Sequence of chain 1.C:
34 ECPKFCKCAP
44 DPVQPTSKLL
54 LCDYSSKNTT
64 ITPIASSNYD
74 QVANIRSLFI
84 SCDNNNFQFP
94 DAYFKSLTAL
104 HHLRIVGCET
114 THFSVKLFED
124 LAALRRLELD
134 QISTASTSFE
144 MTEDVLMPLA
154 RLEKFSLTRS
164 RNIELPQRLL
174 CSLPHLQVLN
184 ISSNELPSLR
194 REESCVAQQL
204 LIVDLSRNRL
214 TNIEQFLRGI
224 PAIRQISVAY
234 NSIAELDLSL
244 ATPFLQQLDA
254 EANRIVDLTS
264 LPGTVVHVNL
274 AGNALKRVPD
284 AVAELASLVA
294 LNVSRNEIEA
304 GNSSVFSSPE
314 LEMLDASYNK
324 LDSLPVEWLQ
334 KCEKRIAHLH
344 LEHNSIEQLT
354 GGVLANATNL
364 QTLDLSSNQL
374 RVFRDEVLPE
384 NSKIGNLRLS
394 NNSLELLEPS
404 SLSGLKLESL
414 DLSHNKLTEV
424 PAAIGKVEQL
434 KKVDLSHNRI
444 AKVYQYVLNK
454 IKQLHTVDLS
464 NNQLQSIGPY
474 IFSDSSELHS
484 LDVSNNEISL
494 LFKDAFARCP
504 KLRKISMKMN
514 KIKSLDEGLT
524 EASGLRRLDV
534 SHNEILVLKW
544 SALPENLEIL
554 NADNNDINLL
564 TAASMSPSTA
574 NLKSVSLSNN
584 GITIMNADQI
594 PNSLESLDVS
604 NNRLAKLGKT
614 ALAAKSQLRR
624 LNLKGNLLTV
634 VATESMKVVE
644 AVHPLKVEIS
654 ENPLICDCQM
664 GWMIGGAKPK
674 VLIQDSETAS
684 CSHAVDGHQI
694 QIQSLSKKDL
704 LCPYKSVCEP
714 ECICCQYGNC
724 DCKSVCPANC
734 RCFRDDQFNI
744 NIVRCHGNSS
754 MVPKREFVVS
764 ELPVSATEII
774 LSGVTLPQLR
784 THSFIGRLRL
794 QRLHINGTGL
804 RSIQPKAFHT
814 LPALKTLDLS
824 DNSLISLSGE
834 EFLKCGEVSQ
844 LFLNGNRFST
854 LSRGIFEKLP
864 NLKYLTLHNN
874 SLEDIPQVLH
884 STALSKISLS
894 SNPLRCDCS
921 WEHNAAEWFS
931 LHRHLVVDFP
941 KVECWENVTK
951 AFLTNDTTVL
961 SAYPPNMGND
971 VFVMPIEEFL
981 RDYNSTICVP

Binding-site contacts:
Ligand atom C5 contacts residue GLY848 of chain 1.C at 4.1 Å.
Ligand atom C5 contacts residue ASP824 of chain 1.C at 4.2 Å.
Ligand atom C1 contacts residue ASN872 of chain 1.C at 1.4 Å.
Ligand atom C2 contacts residue ASN872 of chain 1.C at 2.5 Å.
Ligand atom O5 contacts residue ASP824 of chain 1.C at 3.6 Å.
Ligand atom C3 contacts residue ASN872 of chain 1.C at 3.8 Å.
Ligand atom C1 contacts residue GLY848 of chain 1.C at 4.2 Å.
Ligand atom C6 contacts residue GLY848 of chain 1.C at 3.6 Å.
Ligand atom C7 contacts residue ASN872 of chain 1.C at 3.3 Å.
Ligand atom C8 contacts residue ASN872 of chain 1.C at 3.7 Å.
Ligand atom C4 contacts residue ASN872 of chain 1.C at 4.2 Å.
Ligand atom C6 contacts residue ASP824 of chain 1.C at 3.7 Å.
Ligand atom O6 contacts residue GLY848 of chain 1.C at 4.5 Å.
Ligand atom O7 contacts residue ASN872 of chain 1.C at 3.3 Å (h-bond).
Ligand atom O6 contacts residue ASP824 of chain 1.C at 4.3 Å.
Ligand atom O5 contacts residue GLY848 of chain 1.C at 3.7 Å.
Ligand atom N2 contacts residue ASN872 of chain 1.C at 2.9 Å (h-bond).
Ligand atom O5 contacts residue ASN872 of chain 1.C at 2.4 Å (h-bond).
Ligand atom C5 contacts residue ASN872 of chain 1.C at 3.7 Å.

This protein binds this small molecule.
Small molecule (SMILES): CC(=O)N[C@@H]1[C@@H](O)[C@H](O)[C@@H](CO)O[C@H]1O